Sequence of chain 1.B:
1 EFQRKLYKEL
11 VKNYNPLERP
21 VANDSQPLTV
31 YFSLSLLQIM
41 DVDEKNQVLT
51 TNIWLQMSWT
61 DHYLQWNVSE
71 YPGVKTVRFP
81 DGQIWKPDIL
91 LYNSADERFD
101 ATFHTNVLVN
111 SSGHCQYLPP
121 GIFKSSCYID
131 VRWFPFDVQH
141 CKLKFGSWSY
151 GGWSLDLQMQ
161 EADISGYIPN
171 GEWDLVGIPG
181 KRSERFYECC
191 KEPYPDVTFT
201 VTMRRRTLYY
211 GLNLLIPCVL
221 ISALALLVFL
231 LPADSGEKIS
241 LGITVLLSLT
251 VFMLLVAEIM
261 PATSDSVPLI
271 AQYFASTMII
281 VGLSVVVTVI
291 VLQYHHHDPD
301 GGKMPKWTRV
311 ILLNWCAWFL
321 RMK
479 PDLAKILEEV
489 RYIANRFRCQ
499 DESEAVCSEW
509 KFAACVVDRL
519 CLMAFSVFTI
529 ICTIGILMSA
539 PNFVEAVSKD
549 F

Sequence of chain 1.A:
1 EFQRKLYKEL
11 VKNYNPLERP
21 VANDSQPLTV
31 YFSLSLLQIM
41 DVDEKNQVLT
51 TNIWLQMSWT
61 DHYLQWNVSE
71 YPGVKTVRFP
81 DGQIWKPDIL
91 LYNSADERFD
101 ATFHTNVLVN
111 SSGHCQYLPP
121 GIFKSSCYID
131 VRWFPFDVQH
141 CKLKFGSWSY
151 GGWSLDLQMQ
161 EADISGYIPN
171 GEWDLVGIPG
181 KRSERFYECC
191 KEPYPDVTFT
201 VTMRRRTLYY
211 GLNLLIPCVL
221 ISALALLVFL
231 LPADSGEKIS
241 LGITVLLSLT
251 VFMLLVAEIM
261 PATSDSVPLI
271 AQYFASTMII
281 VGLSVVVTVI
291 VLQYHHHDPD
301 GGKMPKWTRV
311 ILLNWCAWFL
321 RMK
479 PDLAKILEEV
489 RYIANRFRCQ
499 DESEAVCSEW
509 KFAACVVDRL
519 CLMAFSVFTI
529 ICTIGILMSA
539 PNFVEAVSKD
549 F

A protein and the small-molecule ligand that binds it are described below.
Small molecule (SMILES): COc1cc(OC)c(NC(=O)Nc2cc(C)on2)cc1Cl

Binding-site contacts:
Ligand atom C19 contacts residue PRO217 of chain 1.B at 3.5 Å (hydrophobic).
Ligand atom C01 contacts residue PHE252 of chain 1.B at 3.8 Å (hydrophobic).
Ligand atom C10 contacts residue ASN213 of chain 1.B at 3.7 Å.
Ligand atom C14 contacts residue MET253 of chain 1.A at 3.7 Å (hydrophobic).
Ligand atom C08 contacts residue MET253 of chain 1.A at 3.6 Å (hydrophobic).
Ligand atom O02 contacts residue THR250 of chain 1.A at 3.6 Å.
Ligand atom C19 contacts residue MET253 of chain 1.A at 3.4 Å (hydrophobic).
Ligand atom N18 contacts residue ALA271 of chain 1.A at 3.4 Å.
Ligand atom O11 contacts residue PRO217 of chain 1.B at 3.7 Å.
Ligand atom C13 contacts residue MET253 of chain 1.A at 3.8 Å (hydrophobic).
Ligand atom O11 contacts residue LEU212 of chain 1.B at 3.1 Å (h-bond).
Ligand atom C10 contacts residue MET253 of chain 1.A at 3.3 Å (hydrophobic).
Ligand atom O11 contacts residue POV1 of chain 1.R at 3.4 Å.
Ligand atom C07 contacts residue ASN213 of chain 1.B at 3.3 Å.
Ligand atom CL1 contacts residue MET278 of chain 1.A at 3.4 Å.
Ligand atom O17 contacts residue ALA271 of chain 1.A at 3.6 Å.
Ligand atom N12 contacts residue ASN213 of chain 1.B at 3.2 Å (h-bond).
Ligand atom C14 contacts residue ALA275 of chain 1.A at 3.7 Å (hydrophobic).
Ligand atom O02 contacts residue PHE252 of chain 1.B at 3.5 Å.
Ligand atom N12 contacts residue MET253 of chain 1.A at 3.6 Å.
Ligand atom C08 contacts residue ASN213 of chain 1.B at 3.6 Å.
Ligand atom CL1 contacts residue ILE221 of chain 1.B at 3.5 Å.
Ligand atom C20 contacts residue PRO217 of chain 1.B at 3.6 Å (hydrophobic).
Ligand atom O11 contacts residue MET253 of chain 1.A at 3.1 Å.
Ligand atom CL1 contacts residue PRO217 of chain 1.B at 3.8 Å.
Ligand atom O17 contacts residue VAL267 of chain 1.A at 3.0 Å.
Ligand atom C13 contacts residue LEU212 of chain 1.B at 3.8 Å (hydrophobic).
Ligand atom C16 contacts residue POV1 of chain 1.R at 3.6 Å.
Ligand atom N09 contacts residue ASN213 of chain 1.B at 3.2 Å (h-bond).
Ligand atom C10 contacts residue LEU212 of chain 1.B at 3.1 Å (hydrophobic).
Ligand atom C01 contacts residue VAL251 of chain 1.B at 3.6 Å (hydrophobic).
Ligand atom N12 contacts residue LEU212 of chain 1.B at 3.4 Å (h-bond).
Ligand atom N09 contacts residue LEU212 of chain 1.B at 3.8 Å.
Ligand atom O06 contacts residue ASN213 of chain 1.B at 3.4 Å (h-bond).
Ligand atom C01 contacts residue THR250 of chain 1.A at 3.8 Å.
Ligand atom O17 contacts residue LEU212 of chain 1.B at 3.7 Å.
Ligand atom C05 contacts residue MET253 of chain 1.A at 3.7 Å (hydrophobic).
Ligand atom C16 contacts residue ALA275 of chain 1.A at 3.6 Å (hydrophobic).
Ligand atom N09 contacts residue MET253 of chain 1.A at 3.6 Å.
Ligand atom C05 contacts residue ASN213 of chain 1.B at 3.3 Å.